Sequence of chain 47.A:
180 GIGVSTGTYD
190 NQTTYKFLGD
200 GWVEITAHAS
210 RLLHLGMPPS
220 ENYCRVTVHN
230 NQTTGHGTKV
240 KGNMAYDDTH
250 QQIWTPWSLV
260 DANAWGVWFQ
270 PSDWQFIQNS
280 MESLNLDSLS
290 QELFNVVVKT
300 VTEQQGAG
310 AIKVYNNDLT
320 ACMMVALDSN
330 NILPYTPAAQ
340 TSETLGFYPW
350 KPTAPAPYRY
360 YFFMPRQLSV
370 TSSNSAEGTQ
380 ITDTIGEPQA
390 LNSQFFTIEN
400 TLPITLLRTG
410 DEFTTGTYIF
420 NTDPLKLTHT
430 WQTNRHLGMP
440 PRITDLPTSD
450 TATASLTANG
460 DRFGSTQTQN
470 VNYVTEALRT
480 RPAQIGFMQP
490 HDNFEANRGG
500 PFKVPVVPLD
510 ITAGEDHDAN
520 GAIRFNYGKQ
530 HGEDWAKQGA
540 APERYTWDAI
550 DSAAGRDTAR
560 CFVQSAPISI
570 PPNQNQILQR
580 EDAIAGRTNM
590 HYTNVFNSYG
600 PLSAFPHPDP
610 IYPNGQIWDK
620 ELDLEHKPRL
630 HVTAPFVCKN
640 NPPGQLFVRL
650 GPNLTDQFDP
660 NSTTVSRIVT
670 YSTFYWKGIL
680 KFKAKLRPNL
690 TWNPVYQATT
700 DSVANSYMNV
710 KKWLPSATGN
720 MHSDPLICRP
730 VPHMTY

The small molecule below binds the protein below.
Small molecule (SMILES): Nc1ccn([C@H]2C[C@H](O)[C@@H](COP(=O)(O)O)O2)c(=O)n1

Binding-site contacts:
Ligand atom C2' contacts residue TRP201 of chain 47.A at 3.6 Å (hydrophobic).
Ligand atom C2' contacts residue LYS682 of chain 47.A at 3.6 Å.
Ligand atom C5 contacts residue TRP201 of chain 47.A at 3.4 Å (hydrophobic).
Ligand atom N4 contacts residue TRP201 of chain 47.A at 3.8 Å.
Ligand atom C1' contacts residue LYS682 of chain 47.A at 4.5 Å.
Ligand atom OP1 contacts residue PRO423 of chain 47.A at 3.6 Å.
Ligand atom O5' contacts residue TRP201 of chain 47.A at 3.6 Å.
Ligand atom O2 contacts residue TRP201 of chain 47.A at 4.3 Å.
Ligand atom O3' contacts residue LYS682 of chain 47.A at 3.1 Å (salt-bridge).
Ligand atom C1' contacts residue TRP201 of chain 47.A at 4.5 Å (hydrophobic).
Ligand atom C5' contacts residue TRP201 of chain 47.A at 3.5 Å (hydrophobic).
Ligand atom N3 contacts residue TRP201 of chain 47.A at 3.6 Å.
Ligand atom O2 contacts residue LEU197 of chain 47.A at 4.0 Å.
Ligand atom C6 contacts residue TRP201 of chain 47.A at 3.5 Å (hydrophobic).
Ligand atom O4' contacts residue TRP201 of chain 47.A at 4.5 Å.
Ligand atom N1 contacts residue TRP201 of chain 47.A at 4.0 Å.
Ligand atom C3' contacts residue TRP201 of chain 47.A at 4.1 Å (hydrophobic).
Ligand atom O2 contacts residue LYS682 of chain 47.A at 4.2 Å.
Ligand atom N4 contacts residue GLY198 of chain 47.A at 3.8 Å.
Ligand atom C4' contacts residue TRP201 of chain 47.A at 4.3 Å (hydrophobic).
Ligand atom N4 contacts residue ASP199 of chain 47.A at 4.0 Å.
Ligand atom C3' contacts residue LYS682 of chain 47.A at 3.8 Å.
Ligand atom C4 contacts residue TRP201 of chain 47.A at 3.3 Å (hydrophobic).
Ligand atom C2 contacts residue TRP201 of chain 47.A at 3.9 Å (hydrophobic).